Sequence of chain 3.A:
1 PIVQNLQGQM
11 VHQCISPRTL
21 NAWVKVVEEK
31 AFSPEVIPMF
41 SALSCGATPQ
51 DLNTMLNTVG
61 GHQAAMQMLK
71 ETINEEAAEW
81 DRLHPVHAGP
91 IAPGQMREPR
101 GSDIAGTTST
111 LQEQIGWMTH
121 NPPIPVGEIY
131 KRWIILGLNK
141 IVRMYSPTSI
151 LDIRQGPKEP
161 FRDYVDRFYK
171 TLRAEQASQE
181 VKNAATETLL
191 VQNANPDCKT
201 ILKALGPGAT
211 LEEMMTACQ

Binding-site contacts:
Ligand atom N07 contacts residue LYS70 of chain 3.A at 3.8 Å.
Ligand atom C08 contacts residue LYS70 of chain 3.A at 4.0 Å.
Ligand atom O01 contacts residue GLN179 of chain 5.A at 3.4 Å.
Ligand atom C15 contacts residue LEU69 of chain 3.A at 4.1 Å (hydrophobic).
Ligand atom C02 contacts residue ASN74 of chain 3.A at 3.7 Å.
Ligand atom C12 contacts residue LYS70 of chain 3.A at 4.1 Å.
Ligand atom C16 contacts residue LEU56 of chain 3.A at 3.8 Å (hydrophobic).
Ligand atom C13 contacts residue LYS70 of chain 3.A at 3.9 Å.
Ligand atom C15 contacts residue MET66 of chain 3.A at 3.5 Å (hydrophobic).
Ligand atom O10 contacts residue ASN53 of chain 3.A at 3.2 Å (h-bond).
Ligand atom C16 contacts residue LEU69 of chain 3.A at 4.0 Å (hydrophobic).
Ligand atom C12 contacts residue LEU56 of chain 3.A at 3.8 Å (hydrophobic).
Ligand atom O10 contacts residue TYR130 of chain 3.A at 3.8 Å.
Ligand atom C16 contacts residue ILE73 of chain 3.A at 4.1 Å (hydrophobic).
Ligand atom C13 contacts residue ASN57 of chain 3.A at 2.9 Å.
Ligand atom O09 contacts residue LYS70 of chain 3.A at 3.5 Å.
Ligand atom C17 contacts residue ILE73 of chain 3.A at 4.1 Å (hydrophobic).
Ligand atom C02 contacts residue LYS70 of chain 3.A at 4.0 Å.
Ligand atom C12 contacts residue ASN57 of chain 3.A at 3.6 Å.
Ligand atom C16 contacts residue LYS70 of chain 3.A at 3.5 Å.
Ligand atom C06 contacts residue ILE73 of chain 3.A at 3.3 Å (hydrophobic).
Ligand atom N04 contacts residue THR107 of chain 3.A at 4.1 Å.
Ligand atom C14 contacts residue MET66 of chain 3.A at 3.9 Å (hydrophobic).
Ligand atom C16 contacts residue MET66 of chain 3.A at 4.0 Å (hydrophobic).
Ligand atom C03 contacts residue LYS70 of chain 3.A at 4.0 Å.
Ligand atom C14 contacts residue LYS70 of chain 3.A at 3.8 Å.
Ligand atom C14 contacts residue ASN57 of chain 3.A at 3.9 Å.
Ligand atom C17 contacts residue LYS70 of chain 3.A at 3.9 Å.
Ligand atom C05 contacts residue TYR130 of chain 3.A at 3.9 Å (hydrophobic).
Ligand atom C15 contacts residue LYS70 of chain 3.A at 3.8 Å.
Ligand atom C11 contacts residue ASN53 of chain 3.A at 3.2 Å.
Ligand atom C13 contacts residue LEU56 of chain 3.A at 3.6 Å (hydrophobic).
Ligand atom N07 contacts residue ASN74 of chain 3.A at 2.9 Å (h-bond).
Ligand atom O01 contacts residue LYS70 of chain 3.A at 4.0 Å.
Ligand atom O01 contacts residue ASN74 of chain 3.A at 3.4 Å (h-bond).
Ligand atom C05 contacts residue THR107 of chain 3.A at 3.6 Å.
Ligand atom C14 contacts residue LEU56 of chain 3.A at 3.8 Å (hydrophobic).
Ligand atom C06 contacts residue ASN74 of chain 3.A at 3.7 Å.
Ligand atom C17 contacts residue LEU56 of chain 3.A at 3.8 Å (hydrophobic).
Ligand atom C11 contacts residue ASN57 of chain 3.A at 3.5 Å.

This small molecule binds to this protein.
Small molecule (SMILES): O=C1CN(C(=O)OCc2ccccc2)CCN1

Sequence of chain 5.A:
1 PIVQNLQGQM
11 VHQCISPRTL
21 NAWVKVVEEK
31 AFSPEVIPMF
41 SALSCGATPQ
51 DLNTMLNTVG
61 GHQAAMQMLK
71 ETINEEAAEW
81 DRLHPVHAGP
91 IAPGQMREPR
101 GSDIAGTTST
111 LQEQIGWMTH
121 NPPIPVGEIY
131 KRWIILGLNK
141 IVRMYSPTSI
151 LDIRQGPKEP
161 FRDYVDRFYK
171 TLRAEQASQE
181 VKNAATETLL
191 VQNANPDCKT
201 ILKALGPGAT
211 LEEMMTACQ